Binding-site contacts:
Ligand atom CG contacts residue GLN70 of chain 1.A at 3.6 Å.
Ligand atom CD contacts residue GLN70 of chain 1.A at 3.6 Å.
Ligand atom N contacts residue ALA1 of chain 1.B at 1.4 Å.
Ligand atom CD contacts residue PHE120 of chain 1.A at 3.3 Å (hydrophobic).
Ligand atom OXT contacts residue PHE67 of chain 1.A at 4.1 Å.
Ligand atom C contacts residue ALA1 of chain 1.B at 3.4 Å (hydrophobic).
Ligand atom N contacts residue HIS133 of chain 1.A at 3.6 Å.
Ligand atom CG contacts residue LEU129 of chain 1.A at 4.3 Å (hydrophobic).
Ligand atom OXT contacts residue ALA1 of chain 1.B at 4.3 Å.
Ligand atom CB contacts residue MET68 of chain 1.A at 4.4 Å (hydrophobic).
Ligand atom C contacts residue MET68 of chain 1.A at 4.0 Å (hydrophobic).
Ligand atom C contacts residue GLN70 of chain 1.A at 3.8 Å.
Ligand atom O contacts residue MET68 of chain 1.A at 3.6 Å.
Ligand atom CB contacts residue ALA1 of chain 1.B at 3.6 Å (hydrophobic).
Ligand atom CA contacts residue ALA1 of chain 1.B at 2.5 Å (hydrophobic).
Ligand atom CG contacts residue PHE67 of chain 1.A at 4.4 Å (hydrophobic).
Ligand atom C contacts residue ARG62 of chain 1.A at 3.5 Å.
Ligand atom CB contacts residue LEU129 of chain 1.A at 4.0 Å (hydrophobic).
Ligand atom CG contacts residue MET68 of chain 1.A at 3.9 Å (hydrophobic).
Ligand atom OXT contacts residue ARG62 of chain 1.A at 2.6 Å (salt-bridge).
Ligand atom CD contacts residue ALA1 of chain 1.B at 2.5 Å (hydrophobic).
Ligand atom CG contacts residue PHE120 of chain 1.A at 3.6 Å (hydrophobic).
Ligand atom CG contacts residue ALA1 of chain 1.B at 3.6 Å (hydrophobic).
Ligand atom O contacts residue ARG62 of chain 1.A at 2.8 Å (salt-bridge).
Ligand atom O contacts residue GLN70 of chain 1.A at 2.9 Å (h-bond).
Ligand atom CD contacts residue HIS133 of chain 1.A at 3.7 Å.
Ligand atom N contacts residue GLN70 of chain 1.A at 3.9 Å.
Ligand atom CB contacts residue PHE67 of chain 1.A at 3.7 Å (hydrophobic).
Ligand atom CD contacts residue ALA108 of chain 1.A at 4.0 Å (hydrophobic).
Ligand atom OXT contacts residue MET68 of chain 1.A at 4.2 Å.
Ligand atom CA contacts residue GLN70 of chain 1.A at 4.3 Å.
Ligand atom O contacts residue ALA1 of chain 1.B at 3.5 Å.

Sequence of chain 1.A:
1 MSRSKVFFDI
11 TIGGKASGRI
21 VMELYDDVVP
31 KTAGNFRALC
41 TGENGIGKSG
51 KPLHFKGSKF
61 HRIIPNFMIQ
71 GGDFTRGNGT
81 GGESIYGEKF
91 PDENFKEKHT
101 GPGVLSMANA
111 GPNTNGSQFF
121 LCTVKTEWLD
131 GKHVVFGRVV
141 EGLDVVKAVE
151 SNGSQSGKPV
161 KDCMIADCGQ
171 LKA

A protein and the small-molecule ligand that binds it are described below.
Small molecule (SMILES): O=C(O)[C@@H]1CCCN1